Binding-site contacts:
Ligand atom C contacts residue TYR619 of chain 59.R at 3.2 Å (hydrophobic).
Ligand atom N contacts residue TYR619 of chain 59.R at 3.6 Å.
Ligand atom CB contacts residue TYR619 of chain 59.R at 3.7 Å (hydrophobic).
Ligand atom CG contacts residue ARG46 of chain 59.Q at 3.0 Å.
Ligand atom CA contacts residue TYR619 of chain 59.R at 4.2 Å (hydrophobic).
Ligand atom CB contacts residue ALA857 of chain 59.R at 4.2 Å (hydrophobic).
Ligand atom ND1 contacts residue LEU348 of chain 59.R at 3.6 Å.
Ligand atom CD2 contacts residue GLU894 of chain 59.R at 3.7 Å.
Ligand atom CE1 contacts residue LEU348 of chain 59.R at 3.5 Å (hydrophobic).
Ligand atom CD contacts residue CYS621 of chain 59.R at 3.5 Å (hydrophobic).
Ligand atom CD contacts residue ASN617 of chain 59.R at 3.1 Å.
Ligand atom N contacts residue CYS621 of chain 59.R at 3.0 Å (h-bond).
Ligand atom N contacts residue ASP618 of chain 59.R at 3.4 Å (salt-bridge).
Ligand atom O contacts residue TYR619 of chain 59.R at 2.7 Å.
Ligand atom CB contacts residue CYS621 of chain 59.R at 3.5 Å (hydrophobic).
Ligand atom ND1 contacts residue GLU894 of chain 59.R at 3.5 Å (salt-bridge).
Ligand atom CG contacts residue GLU894 of chain 59.R at 3.2 Å.
Ligand atom CB contacts residue LEU620 of chain 59.R at 3.8 Å (hydrophobic).
Ligand atom C contacts residue ARG649 of chain 59.R at 3.9 Å.
Ligand atom N contacts residue TYR619 of chain 59.R at 3.5 Å (h-bond).
Ligand atom CB contacts residue GLU894 of chain 59.R at 3.4 Å.
Ligand atom CD contacts residue ARG46 of chain 59.Q at 3.3 Å.
Ligand atom CB contacts residue ARG649 of chain 59.R at 4.2 Å.
Ligand atom CB contacts residue TYR619 of chain 59.R at 4.0 Å (hydrophobic).
Ligand atom CD2 contacts residue ARG845 of chain 59.R at 4.0 Å.
Ligand atom CA contacts residue TYR619 of chain 59.R at 4.1 Å (hydrophobic).
Ligand atom NE2 contacts residue ARG845 of chain 59.R at 4.0 Å.
Ligand atom CA contacts residue CYS621 of chain 59.R at 3.2 Å (hydrophobic).
Ligand atom O contacts residue ARG649 of chain 59.R at 3.3 Å (salt-bridge).
Ligand atom N contacts residue ASN617 of chain 59.R at 2.9 Å (h-bond).
Ligand atom CA contacts residue ASN617 of chain 59.R at 4.1 Å.
Ligand atom CB contacts residue PHE896 of chain 59.R at 4.0 Å (hydrophobic).
Ligand atom CG contacts residue CYS621 of chain 59.R at 3.9 Å (hydrophobic).
Ligand atom NE2 contacts residue GLU894 of chain 59.R at 4.2 Å.
Ligand atom N contacts residue ARG649 of chain 59.R at 4.2 Å.
Ligand atom C contacts residue ARG845 of chain 59.R at 4.1 Å.
Ligand atom CG contacts residue ASN617 of chain 59.R at 3.7 Å.
Ligand atom CB contacts residue ARG649 of chain 59.R at 4.0 Å.
Ligand atom O contacts residue ALA857 of chain 59.R at 3.7 Å.
Ligand atom CE1 contacts residue GLU894 of chain 59.R at 4.1 Å.

This protein binds this small molecule.
Small molecule (SMILES): NC(N)=NCCC[C@H](NC(=O)[C@@H]1CCCN1)C(=O)N[C@H](C=O)Cc1cnc[nH]1

Sequence of chain 59.R:
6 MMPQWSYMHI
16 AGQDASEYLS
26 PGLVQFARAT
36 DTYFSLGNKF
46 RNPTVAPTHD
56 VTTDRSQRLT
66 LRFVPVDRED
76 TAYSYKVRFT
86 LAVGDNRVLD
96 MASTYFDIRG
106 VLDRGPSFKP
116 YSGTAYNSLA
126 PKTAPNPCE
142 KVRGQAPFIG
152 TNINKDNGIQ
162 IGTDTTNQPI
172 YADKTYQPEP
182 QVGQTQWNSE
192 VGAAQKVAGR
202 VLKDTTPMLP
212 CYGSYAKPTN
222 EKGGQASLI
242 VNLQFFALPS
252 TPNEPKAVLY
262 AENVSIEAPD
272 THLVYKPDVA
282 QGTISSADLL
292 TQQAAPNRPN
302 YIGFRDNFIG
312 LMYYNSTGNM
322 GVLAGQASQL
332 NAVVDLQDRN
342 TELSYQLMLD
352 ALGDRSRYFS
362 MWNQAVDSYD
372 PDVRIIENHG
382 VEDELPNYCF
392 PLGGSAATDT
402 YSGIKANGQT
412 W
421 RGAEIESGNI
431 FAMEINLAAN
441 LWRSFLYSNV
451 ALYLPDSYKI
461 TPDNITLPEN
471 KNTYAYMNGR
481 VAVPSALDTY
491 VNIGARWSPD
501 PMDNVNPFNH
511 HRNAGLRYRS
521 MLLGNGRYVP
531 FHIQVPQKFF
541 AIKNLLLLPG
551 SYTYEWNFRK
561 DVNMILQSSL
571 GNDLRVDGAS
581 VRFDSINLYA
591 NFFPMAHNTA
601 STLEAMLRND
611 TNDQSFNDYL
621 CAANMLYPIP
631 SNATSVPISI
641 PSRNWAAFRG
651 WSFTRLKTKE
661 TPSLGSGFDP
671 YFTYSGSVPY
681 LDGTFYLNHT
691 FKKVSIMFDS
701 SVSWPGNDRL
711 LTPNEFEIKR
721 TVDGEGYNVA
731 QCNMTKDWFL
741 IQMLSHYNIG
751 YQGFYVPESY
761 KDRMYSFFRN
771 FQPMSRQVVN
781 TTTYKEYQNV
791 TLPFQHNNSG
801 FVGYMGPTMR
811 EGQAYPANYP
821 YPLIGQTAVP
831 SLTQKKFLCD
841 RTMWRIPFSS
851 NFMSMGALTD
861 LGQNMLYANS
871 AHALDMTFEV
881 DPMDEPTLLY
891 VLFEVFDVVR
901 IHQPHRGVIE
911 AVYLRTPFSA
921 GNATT

Sequence of chain 59.Q:
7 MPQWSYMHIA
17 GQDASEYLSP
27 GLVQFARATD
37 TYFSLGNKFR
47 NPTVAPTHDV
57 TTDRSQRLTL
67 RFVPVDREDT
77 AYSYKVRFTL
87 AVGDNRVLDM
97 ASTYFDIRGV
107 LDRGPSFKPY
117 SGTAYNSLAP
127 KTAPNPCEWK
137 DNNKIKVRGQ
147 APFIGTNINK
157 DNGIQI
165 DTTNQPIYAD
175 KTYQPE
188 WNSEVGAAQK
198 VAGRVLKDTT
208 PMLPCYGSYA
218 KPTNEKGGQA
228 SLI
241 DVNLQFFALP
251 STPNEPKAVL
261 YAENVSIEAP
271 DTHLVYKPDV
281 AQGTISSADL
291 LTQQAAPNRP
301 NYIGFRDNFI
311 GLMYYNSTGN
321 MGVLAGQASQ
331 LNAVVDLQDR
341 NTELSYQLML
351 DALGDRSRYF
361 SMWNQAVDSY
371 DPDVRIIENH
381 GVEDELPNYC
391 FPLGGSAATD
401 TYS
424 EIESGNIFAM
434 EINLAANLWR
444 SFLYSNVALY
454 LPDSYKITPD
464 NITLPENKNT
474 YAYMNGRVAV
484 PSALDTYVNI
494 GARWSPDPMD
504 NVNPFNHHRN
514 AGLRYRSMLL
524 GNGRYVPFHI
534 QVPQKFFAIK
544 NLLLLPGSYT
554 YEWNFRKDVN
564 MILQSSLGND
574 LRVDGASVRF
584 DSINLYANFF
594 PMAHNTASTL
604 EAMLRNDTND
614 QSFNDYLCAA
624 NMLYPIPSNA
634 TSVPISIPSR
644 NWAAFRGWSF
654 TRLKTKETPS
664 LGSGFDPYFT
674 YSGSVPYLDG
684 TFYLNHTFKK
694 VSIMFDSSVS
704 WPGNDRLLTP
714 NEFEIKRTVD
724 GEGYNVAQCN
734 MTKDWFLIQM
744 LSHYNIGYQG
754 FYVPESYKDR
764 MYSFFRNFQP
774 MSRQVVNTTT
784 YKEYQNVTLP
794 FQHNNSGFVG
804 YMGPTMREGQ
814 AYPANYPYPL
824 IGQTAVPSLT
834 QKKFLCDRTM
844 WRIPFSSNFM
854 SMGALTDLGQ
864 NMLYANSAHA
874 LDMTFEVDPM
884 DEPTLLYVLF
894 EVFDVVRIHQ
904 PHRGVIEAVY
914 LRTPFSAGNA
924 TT